Binding-site contacts:
Ligand atom C2' contacts residue PHE44 of chain 1.A at 3.6 Å (hydrophobic).
Ligand atom PG contacts residue GLY73 of chain 1.A at 3.7 Å.
Ligand atom N6 contacts residue SER48 of chain 1.A at 3.8 Å.
Ligand atom PA contacts residue CYS76 of chain 1.A at 3.5 Å.
Ligand atom O3A contacts residue THR75 of chain 1.A at 3.3 Å (h-bond).
Ligand atom O3G contacts residue GLY71 of chain 1.A at 3.4 Å (h-bond).
Ligand atom O2G contacts residue LYS74 of chain 1.A at 2.8 Å (salt-bridge).
Ligand atom O1G contacts residue SER70 of chain 1.A at 3.4 Å.
Ligand atom O1B contacts residue THR75 of chain 1.A at 3.2 Å (h-bond).
Ligand atom O3G contacts residue THR72 of chain 1.A at 3.4 Å (h-bond).
Ligand atom O3' contacts residue VAL111 of chain 1.A at 3.8 Å.
Ligand atom C8 contacts residue PHE44 of chain 1.A at 3.6 Å (hydrophobic).
Ligand atom N6 contacts residue ARG46 of chain 1.A at 3.0 Å (salt-bridge).
Ligand atom N7 contacts residue PHE44 of chain 1.A at 3.6 Å.
Ligand atom N1 contacts residue PHE44 of chain 1.A at 3.8 Å.
Ligand atom N3B contacts residue THR75 of chain 1.A at 3.8 Å.
Ligand atom O1A contacts residue CYS76 of chain 1.A at 2.8 Å (h-bond).
Ligand atom O2A contacts residue GLY73 of chain 1.A at 3.5 Å.
Ligand atom O2G contacts residue THR72 of chain 1.A at 3.6 Å (h-bond).
Ligand atom C2 contacts residue GLY43 of chain 1.A at 3.6 Å.
Ligand atom O1A contacts residue GLY73 of chain 1.A at 3.1 Å.
Ligand atom C3' contacts residue PHE44 of chain 1.A at 3.5 Å (hydrophobic).
Ligand atom O1A contacts residue THR75 of chain 1.A at 3.2 Å (h-bond).
Ligand atom C4 contacts residue PHE44 of chain 1.A at 3.6 Å (hydrophobic).
Ligand atom O5' contacts residue CYS76 of chain 1.A at 2.9 Å (h-bond).
Ligand atom N9 contacts residue PHE44 of chain 1.A at 3.6 Å.
Ligand atom O1G contacts residue LYS74 of chain 1.A at 3.7 Å.
Ligand atom O1A contacts residue LYS74 of chain 1.A at 3.6 Å (salt-bridge).
Ligand atom O1G contacts residue GLY71 of chain 1.A at 2.9 Å (h-bond).
Ligand atom C6 contacts residue PHE44 of chain 1.A at 3.6 Å (hydrophobic).
Ligand atom PG contacts residue GLY71 of chain 1.A at 3.6 Å.
Ligand atom O2G contacts residue GLY73 of chain 1.A at 3.3 Å (h-bond).
Ligand atom PB contacts residue THR75 of chain 1.A at 3.7 Å.
Ligand atom PA contacts residue GLY73 of chain 1.A at 3.8 Å.
Ligand atom C5 contacts residue PHE44 of chain 1.A at 3.4 Å (hydrophobic).
Ligand atom C8 contacts residue CYS76 of chain 1.A at 3.5 Å (hydrophobic).
Ligand atom PG contacts residue LYS74 of chain 1.A at 3.8 Å.
Ligand atom O3G contacts residue GLY73 of chain 1.A at 3.0 Å (h-bond).
Ligand atom N7 contacts residue GLN51 of chain 1.A at 3.1 Å (h-bond).
Ligand atom N6 contacts residue GLN51 of chain 1.A at 2.9 Å (h-bond).

This small molecule binds to this protein.
Small molecule (SMILES): Nc1ncnc2c1ncn2[C@@H]1O[C@H](CO[P](=O)(O)O[P](=O)(O)NP(=O)(O)O)[C@@H](O)[C@H]1O

Sequence of chain 1.A:
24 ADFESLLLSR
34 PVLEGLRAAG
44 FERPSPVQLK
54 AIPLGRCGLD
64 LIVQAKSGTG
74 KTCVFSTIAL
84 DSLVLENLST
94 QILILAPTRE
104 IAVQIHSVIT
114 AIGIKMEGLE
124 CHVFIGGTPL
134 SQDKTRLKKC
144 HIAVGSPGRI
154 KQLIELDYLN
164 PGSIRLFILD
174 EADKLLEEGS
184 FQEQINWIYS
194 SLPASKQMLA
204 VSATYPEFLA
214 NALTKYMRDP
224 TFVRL